This protein binds this small molecule.
Small molecule (SMILES): CCc1cc(O)c(F)cc1-c1cc(N[C@@H](C)CO)c2nc(N)ncc2c1

Binding-site contacts:
Ligand atom C7 contacts residue MET113 of chain 1.A at 3.4 Å (hydrophobic).
Ligand atom C4 contacts residue ASP178 of chain 1.A at 3.6 Å.
Ligand atom O1 contacts residue ASN165 of chain 1.A at 3.4 Å (h-bond).
Ligand atom C16 contacts residue ALA64 of chain 1.A at 3.5 Å (hydrophobic).
Ligand atom C contacts residue VAL47 of chain 1.A at 3.5 Å (hydrophobic).
Ligand atom O contacts residue GLU82 of chain 1.A at 2.5 Å (salt-bridge).
Ligand atom C16 contacts residue GLU114 of chain 1.A at 3.4 Å.
Ligand atom C15 contacts residue LEU167 of chain 1.A at 3.8 Å (hydrophobic).
Ligand atom C6 contacts residue MET113 of chain 1.A at 3.4 Å (hydrophobic).
Ligand atom C5 contacts residue MET113 of chain 1.A at 3.5 Å (hydrophobic).
Ligand atom N1 contacts residue LEU167 of chain 1.A at 3.5 Å.
Ligand atom N2 contacts residue TYR115 of chain 1.A at 3.4 Å.
Ligand atom O contacts residue PHE179 of chain 1.A at 3.0 Å (h-bond).
Ligand atom O1 contacts residue ARG164 of chain 1.A at 3.2 Å (salt-bridge).
Ligand atom F contacts residue ASP178 of chain 1.A at 3.5 Å.
Ligand atom C4 contacts residue GLU82 of chain 1.A at 3.3 Å.
Ligand atom F contacts residue GLY177 of chain 1.A at 3.6 Å.
Ligand atom C4 contacts residue PHE179 of chain 1.A at 3.7 Å (hydrophobic).
Ligand atom C18 contacts residue LEU167 of chain 1.A at 3.7 Å (hydrophobic).
Ligand atom F contacts residue PHE179 of chain 1.A at 3.2 Å.
Ligand atom N contacts residue GOL1 of chain 1.C at 3.6 Å (h-bond).
Ligand atom C17 contacts residue LEU167 of chain 1.A at 3.6 Å (hydrophobic).
Ligand atom C1 contacts residue VAL47 of chain 1.A at 3.4 Å (hydrophobic).
Ligand atom N2 contacts residue GOL1 of chain 1.C at 3.4 Å.
Ligand atom C12 contacts residue GLY40 of chain 1.A at 3.8 Å.
Ligand atom C3 contacts residue MET113 of chain 1.A at 3.6 Å (hydrophobic).
Ligand atom C contacts residue GLY42 of chain 1.A at 3.8 Å.
Ligand atom C3 contacts residue GLU82 of chain 1.A at 3.2 Å.
Ligand atom C5 contacts residue ASP178 of chain 1.A at 3.2 Å.
Ligand atom N1 contacts residue GOL1 of chain 1.C at 3.4 Å (h-bond).
Ligand atom C6 contacts residue GLY177 of chain 1.A at 3.8 Å.
Ligand atom C6 contacts residue ASP178 of chain 1.A at 3.3 Å.
Ligand atom F contacts residue LEU86 of chain 1.A at 3.4 Å.
Ligand atom C16 contacts residue LEU116 of chain 1.A at 3.7 Å (hydrophobic).
Ligand atom C14 contacts residue LEU167 of chain 1.A at 3.7 Å (hydrophobic).
Ligand atom C2 contacts residue MET113 of chain 1.A at 3.5 Å (hydrophobic).
Ligand atom C13 contacts residue ARG164 of chain 1.A at 3.4 Å.
Ligand atom N3 contacts residue LEU116 of chain 1.A at 3.0 Å (h-bond).
Ligand atom C4 contacts residue MET113 of chain 1.A at 3.7 Å (hydrophobic).
Ligand atom N2 contacts residue LEU116 of chain 1.A at 2.9 Å (h-bond).

Sequence of chain 1.A:
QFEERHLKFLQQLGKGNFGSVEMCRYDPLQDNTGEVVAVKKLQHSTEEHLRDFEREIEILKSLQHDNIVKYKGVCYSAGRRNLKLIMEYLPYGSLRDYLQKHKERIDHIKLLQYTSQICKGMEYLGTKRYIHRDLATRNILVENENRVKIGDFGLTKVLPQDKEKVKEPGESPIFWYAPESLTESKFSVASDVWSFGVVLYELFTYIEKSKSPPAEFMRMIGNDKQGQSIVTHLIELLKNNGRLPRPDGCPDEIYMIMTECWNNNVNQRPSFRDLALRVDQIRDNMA